This protein binds this small molecule.
Small molecule (SMILES): Nc1ncnc2c1ncn2[C@@H]1O[C@H](CO[P](=O)(O)O[C@H]2[C@@H](O)[C@H](n3cnc4c(N)ncnc43)O[C@@H]2CO[P](=O)(O)O[C@H]2[C@@H](O)[C@H](n3cnc4c(N)ncnc43)O[C@@H]2COP(=O)(O)O)[C@@H](O)[C@H]1O

Binding-site contacts:
Ligand atom N6 contacts residue U1 of chain 18.C at 2.8 Å (h-bond).
Ligand atom N1 contacts residue U1 of chain 18.C at 2.8 Å (h-bond).
Ligand atom C6 contacts residue U2 of chain 18.C at 4.1 Å.
Ligand atom C2 contacts residue U3 of chain 18.C at 3.0 Å.
Ligand atom N6 contacts residue U2 of chain 18.C at 4.2 Å.
Ligand atom N1 contacts residue U2 of chain 18.C at 3.5 Å (h-bond).
Ligand atom C2 contacts residue U2 of chain 18.C at 3.2 Å.
Ligand atom N3 contacts residue U3 of chain 18.C at 4.2 Å.
Ligand atom C6 contacts residue U3 of chain 18.C at 3.3 Å.
Ligand atom N3 contacts residue U2 of chain 18.C at 3.7 Å.
Ligand atom C2 contacts residue U1 of chain 18.C at 3.5 Å.
Ligand atom N6 contacts residue U3 of chain 18.C at 3.0 Å (h-bond).
Ligand atom C4 contacts residue U2 of chain 18.C at 4.3 Å.
Ligand atom C6 contacts residue U1 of chain 18.C at 3.6 Å.
Ligand atom N1 contacts residue U3 of chain 18.C at 2.7 Å (h-bond).